Binding-site contacts:
Ligand atom O3' contacts residue PO41 of chain 1.G at 2.8 Å (h-bond).
Ligand atom N3 contacts residue GLU179 of chain 1.A at 3.6 Å.
Ligand atom N7 contacts residue GLY92 of chain 1.A at 3.3 Å (h-bond).
Ligand atom C2 contacts residue PHE159 of chain 1.A at 3.5 Å (hydrophobic).
Ligand atom C2' contacts residue GLU181 of chain 1.A at 3.6 Å.
Ligand atom C2 contacts residue VAL178 of chain 1.A at 3.6 Å (hydrophobic).
Ligand atom C4' contacts residue PO41 of chain 1.G at 3.5 Å.
Ligand atom O3' contacts residue GLU181 of chain 1.A at 2.7 Å (salt-bridge).
Ligand atom C3' contacts residue GLU181 of chain 1.A at 3.7 Å.
Ligand atom C10 contacts residue THR90 of chain 1.A at 3.1 Å.
Ligand atom N1' contacts residue THR90 of chain 1.A at 3.5 Å (h-bond).
Ligand atom C5' contacts residue HIS4 of chain 1.B at 3.2 Å.
Ligand atom O5' contacts residue HIS4 of chain 1.B at 2.8 Å (h-bond).
Ligand atom N3 contacts residue VAL178 of chain 1.A at 3.5 Å (h-bond).
Ligand atom C5 contacts residue GLY92 of chain 1.A at 3.6 Å.
Ligand atom C8 contacts residue ASP204 of chain 1.A at 3.5 Å.
Ligand atom C10 contacts residue PO41 of chain 1.G at 3.3 Å.
Ligand atom C10 contacts residue CYS91 of chain 1.A at 3.8 Å (hydrophobic).
Ligand atom C8 contacts residue SER203 of chain 1.A at 3.5 Å.
Ligand atom C5' contacts residue MET64 of chain 1.A at 3.7 Å (hydrophobic).
Ligand atom C8 contacts residue CYS91 of chain 1.A at 3.4 Å (hydrophobic).
Ligand atom C6' contacts residue THR90 of chain 1.A at 3.5 Å.
Ligand atom N6 contacts residue ASP204 of chain 1.A at 3.1 Å (salt-bridge).
Ligand atom O5' contacts residue PHE159 of chain 1.A at 3.4 Å.
Ligand atom C6' contacts residue PO41 of chain 1.G at 3.5 Å.
Ligand atom N7 contacts residue ASP204 of chain 1.A at 2.8 Å (salt-bridge).
Ligand atom C3' contacts residue MET180 of chain 1.A at 3.6 Å (hydrophobic).
Ligand atom C5 contacts residue PHE159 of chain 1.A at 3.8 Å (hydrophobic).
Ligand atom N1 contacts residue PHE159 of chain 1.A at 3.4 Å.
Ligand atom C4 contacts residue VAL178 of chain 1.A at 3.4 Å (hydrophobic).
Ligand atom N7 contacts residue CYS91 of chain 1.A at 3.5 Å.
Ligand atom C9 contacts residue VAL178 of chain 1.A at 3.7 Å (hydrophobic).
Ligand atom N1' contacts residue PO41 of chain 1.G at 2.7 Å (h-bond).
Ligand atom C3' contacts residue PO41 of chain 1.G at 3.5 Å.
Ligand atom C2' contacts residue PO41 of chain 1.G at 3.6 Å.
Ligand atom N6 contacts residue PHE159 of chain 1.A at 3.7 Å.
Ligand atom C6 contacts residue PHE159 of chain 1.A at 3.4 Å (hydrophobic).
Ligand atom O3' contacts residue MET64 of chain 1.A at 3.3 Å.
Ligand atom C9 contacts residue CYS91 of chain 1.A at 3.6 Å (hydrophobic).
Ligand atom C8 contacts residue GLY92 of chain 1.A at 3.5 Å.

A small-molecule ligand and the protein it binds are described below.
Small molecule (SMILES): Nc1ncnc2c(CN3C[C@H](CO)[C@@H](O)C3)c[nH]c12

Sequence of chain 1.A:
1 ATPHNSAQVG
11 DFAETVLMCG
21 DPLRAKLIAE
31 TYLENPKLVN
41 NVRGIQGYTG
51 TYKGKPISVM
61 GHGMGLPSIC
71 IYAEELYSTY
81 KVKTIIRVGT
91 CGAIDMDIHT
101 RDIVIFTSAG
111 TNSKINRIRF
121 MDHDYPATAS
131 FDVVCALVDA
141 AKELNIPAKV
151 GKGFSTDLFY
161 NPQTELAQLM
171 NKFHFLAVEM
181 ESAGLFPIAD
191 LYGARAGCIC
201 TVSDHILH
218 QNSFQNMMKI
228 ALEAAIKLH

Sequence of chain 1.B:
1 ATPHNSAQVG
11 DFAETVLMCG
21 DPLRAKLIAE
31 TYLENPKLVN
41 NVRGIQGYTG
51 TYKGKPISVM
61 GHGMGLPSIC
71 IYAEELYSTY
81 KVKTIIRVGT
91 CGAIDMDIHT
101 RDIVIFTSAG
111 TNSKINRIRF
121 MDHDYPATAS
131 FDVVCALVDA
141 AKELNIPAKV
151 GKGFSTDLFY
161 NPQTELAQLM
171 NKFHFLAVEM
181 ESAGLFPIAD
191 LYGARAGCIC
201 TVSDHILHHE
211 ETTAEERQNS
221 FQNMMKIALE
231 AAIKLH